Sequence of chain 1.A:
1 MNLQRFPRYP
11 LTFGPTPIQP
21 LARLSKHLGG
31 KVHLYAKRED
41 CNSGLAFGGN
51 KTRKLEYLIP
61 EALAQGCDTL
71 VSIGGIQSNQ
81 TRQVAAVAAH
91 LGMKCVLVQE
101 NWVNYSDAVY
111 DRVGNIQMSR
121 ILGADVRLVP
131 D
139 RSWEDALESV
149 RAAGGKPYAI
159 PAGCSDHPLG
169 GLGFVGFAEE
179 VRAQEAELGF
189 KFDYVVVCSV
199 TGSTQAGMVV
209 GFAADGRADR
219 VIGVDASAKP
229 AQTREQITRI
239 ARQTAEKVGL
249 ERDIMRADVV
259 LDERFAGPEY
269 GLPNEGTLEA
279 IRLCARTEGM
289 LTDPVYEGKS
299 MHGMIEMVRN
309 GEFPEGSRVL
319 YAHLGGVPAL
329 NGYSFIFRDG

This protein binds this small molecule.
Small molecule (SMILES): CCC(=O)C(=O)O

Binding-site contacts:
Ligand atom O3 contacts residue PLP1 of chain 1.E at 3.5 Å.
Ligand atom O3 contacts residue TYR294 of chain 1.A at 4.4 Å.
Ligand atom C contacts residue LYS51 of chain 1.A at 4.3 Å.
Ligand atom O contacts residue GLN80 of chain 1.A at 3.1 Å (h-bond).
Ligand atom C2 contacts residue TYR294 of chain 1.A at 3.9 Å (hydrophobic).
Ligand atom C contacts residue TYR294 of chain 1.A at 3.1 Å (hydrophobic).
Ligand atom C4 contacts residue ILE73 of chain 1.A at 3.0 Å (hydrophobic).
Ligand atom O3 contacts residue GLN80 of chain 1.A at 3.5 Å.
Ligand atom O contacts residue ASN79 of chain 1.A at 3.1 Å (h-bond).
Ligand atom C4 contacts residue GLY161 of chain 1.A at 3.0 Å.
Ligand atom C2 contacts residue GLY161 of chain 1.A at 4.3 Å.
Ligand atom C contacts residue GLN80 of chain 1.A at 3.6 Å.
Ligand atom OXT contacts residue SER78 of chain 1.A at 3.4 Å.
Ligand atom C contacts residue PLP1 of chain 1.E at 3.9 Å.
Ligand atom O3 contacts residue LYS51 of chain 1.A at 3.2 Å.
Ligand atom OXT contacts residue ASN79 of chain 1.A at 3.4 Å (h-bond).
Ligand atom C3 contacts residue TRP102 of chain 1.A at 4.0 Å (hydrophobic).
Ligand atom C contacts residue SER78 of chain 1.A at 3.5 Å.
Ligand atom C2 contacts residue LYS51 of chain 1.A at 4.1 Å.
Ligand atom C contacts residue ASN79 of chain 1.A at 3.4 Å.
Ligand atom C3 contacts residue ILE73 of chain 1.A at 4.0 Å (hydrophobic).
Ligand atom OXT contacts residue TYR294 of chain 1.A at 2.4 Å (h-bond).
Ligand atom O contacts residue SER78 of chain 1.A at 4.0 Å.
Ligand atom C4 contacts residue SER78 of chain 1.A at 3.8 Å.
Ligand atom O contacts residue TYR294 of chain 1.A at 3.8 Å.
Ligand atom C3 contacts residue SER78 of chain 1.A at 3.0 Å.
Ligand atom O contacts residue PLP1 of chain 1.E at 3.0 Å (h-bond).
Ligand atom C3 contacts residue GLN80 of chain 1.A at 3.6 Å.
Ligand atom C4 contacts residue GLY74 of chain 1.A at 3.6 Å.
Ligand atom O3 contacts residue GLY161 of chain 1.A at 3.3 Å.
Ligand atom O contacts residue LYS51 of chain 1.A at 3.6 Å (salt-bridge).
Ligand atom C4 contacts residue TRP102 of chain 1.A at 4.3 Å (hydrophobic).
Ligand atom C2 contacts residue SER78 of chain 1.A at 3.5 Å.
Ligand atom C4 contacts residue ALA160 of chain 1.A at 3.7 Å (hydrophobic).
Ligand atom OXT contacts residue TYR268 of chain 1.A at 3.9 Å.
Ligand atom C2 contacts residue PLP1 of chain 1.E at 4.2 Å.
Ligand atom C4 contacts residue GLN80 of chain 1.A at 3.4 Å.
Ligand atom C3 contacts residue GLY161 of chain 1.A at 4.2 Å.
Ligand atom C2 contacts residue GLN80 of chain 1.A at 3.4 Å.
Ligand atom C3 contacts residue GLY74 of chain 1.A at 3.7 Å.